The small molecule below binds the protein below.
Small molecule (SMILES): CC(=O)N[C@@H]1[C@@H](O)[C@H](O)[C@@H](CO)O[C@H]1O

Sequence of chain 1.B:
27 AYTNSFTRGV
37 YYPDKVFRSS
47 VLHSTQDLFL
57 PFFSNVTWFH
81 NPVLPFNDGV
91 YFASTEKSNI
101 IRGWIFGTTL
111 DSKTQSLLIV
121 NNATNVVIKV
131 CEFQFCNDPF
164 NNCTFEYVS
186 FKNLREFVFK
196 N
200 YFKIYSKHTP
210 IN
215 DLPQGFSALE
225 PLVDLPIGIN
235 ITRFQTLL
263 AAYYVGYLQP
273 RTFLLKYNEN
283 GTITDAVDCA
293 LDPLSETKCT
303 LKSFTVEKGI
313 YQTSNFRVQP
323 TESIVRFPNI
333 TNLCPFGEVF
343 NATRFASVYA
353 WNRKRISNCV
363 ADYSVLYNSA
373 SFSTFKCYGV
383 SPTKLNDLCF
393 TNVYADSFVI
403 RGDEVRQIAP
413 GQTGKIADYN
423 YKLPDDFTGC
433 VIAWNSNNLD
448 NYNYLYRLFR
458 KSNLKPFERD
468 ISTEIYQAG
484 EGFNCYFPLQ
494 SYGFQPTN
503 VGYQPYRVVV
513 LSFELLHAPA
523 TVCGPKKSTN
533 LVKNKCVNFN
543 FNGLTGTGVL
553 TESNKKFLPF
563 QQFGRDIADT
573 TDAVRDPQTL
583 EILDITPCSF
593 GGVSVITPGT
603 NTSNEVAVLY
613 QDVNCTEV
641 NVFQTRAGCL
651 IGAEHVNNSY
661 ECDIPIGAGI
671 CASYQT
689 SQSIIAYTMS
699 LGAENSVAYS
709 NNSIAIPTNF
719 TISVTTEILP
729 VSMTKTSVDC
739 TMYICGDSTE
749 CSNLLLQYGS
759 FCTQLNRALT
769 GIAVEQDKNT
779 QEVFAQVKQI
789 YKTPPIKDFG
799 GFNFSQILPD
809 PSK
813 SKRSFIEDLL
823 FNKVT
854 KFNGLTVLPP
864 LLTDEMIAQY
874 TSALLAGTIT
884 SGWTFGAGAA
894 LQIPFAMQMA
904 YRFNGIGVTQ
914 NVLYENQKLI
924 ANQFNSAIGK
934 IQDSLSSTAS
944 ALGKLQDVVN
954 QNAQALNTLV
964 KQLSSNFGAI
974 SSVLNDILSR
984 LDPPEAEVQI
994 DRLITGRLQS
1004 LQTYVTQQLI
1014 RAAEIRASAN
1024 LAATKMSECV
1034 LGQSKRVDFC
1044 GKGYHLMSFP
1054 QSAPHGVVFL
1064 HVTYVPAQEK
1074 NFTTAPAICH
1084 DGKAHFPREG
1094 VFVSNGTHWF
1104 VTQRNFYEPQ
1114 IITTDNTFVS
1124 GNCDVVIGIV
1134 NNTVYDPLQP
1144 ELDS

Binding-site contacts:
Ligand atom O5 contacts residue ASN657 of chain 1.B at 2.4 Å (h-bond).
Ligand atom C5 contacts residue ASN657 of chain 1.B at 3.7 Å.
Ligand atom C3 contacts residue ASN657 of chain 1.B at 3.8 Å.
Ligand atom C2 contacts residue ASN657 of chain 1.B at 2.4 Å.
Ligand atom C4 contacts residue ASN657 of chain 1.B at 4.2 Å.
Ligand atom N2 contacts residue ASN657 of chain 1.B at 2.9 Å (h-bond).
Ligand atom C1 contacts residue ASN657 of chain 1.B at 1.4 Å.
Ligand atom C7 contacts residue ASN657 of chain 1.B at 3.8 Å.
Ligand atom O7 contacts residue ASN657 of chain 1.B at 4.3 Å.